Binding-site contacts:
Ligand atom C8 contacts residue PHE338 of chain 1.B at 3.4 Å (hydrophobic).
Ligand atom C8 contacts residue PHE342 of chain 1.B at 3.8 Å (hydrophobic).
Ligand atom C7 contacts residue ASN343 of chain 1.B at 3.7 Å.
Ligand atom C2 contacts residue ASN343 of chain 1.B at 2.5 Å.
Ligand atom C1 contacts residue ASN343 of chain 1.B at 1.4 Å.
Ligand atom O5 contacts residue ASN343 of chain 1.B at 2.4 Å (h-bond).
Ligand atom O7 contacts residue ASN343 of chain 1.B at 4.0 Å.
Ligand atom C7 contacts residue PHE338 of chain 1.B at 4.5 Å (hydrophobic).
Ligand atom C4 contacts residue ASN343 of chain 1.B at 4.2 Å.
Ligand atom C3 contacts residue ASN343 of chain 1.B at 3.8 Å.
Ligand atom O7 contacts residue GLY339 of chain 1.B at 3.7 Å.
Ligand atom C7 contacts residue GLY339 of chain 1.B at 3.9 Å.
Ligand atom N2 contacts residue ASN343 of chain 1.B at 2.9 Å (h-bond).
Ligand atom C8 contacts residue GLY339 of chain 1.B at 3.8 Å.
Ligand atom C5 contacts residue ASN343 of chain 1.B at 3.7 Å.

Sequence of chain 1.B:
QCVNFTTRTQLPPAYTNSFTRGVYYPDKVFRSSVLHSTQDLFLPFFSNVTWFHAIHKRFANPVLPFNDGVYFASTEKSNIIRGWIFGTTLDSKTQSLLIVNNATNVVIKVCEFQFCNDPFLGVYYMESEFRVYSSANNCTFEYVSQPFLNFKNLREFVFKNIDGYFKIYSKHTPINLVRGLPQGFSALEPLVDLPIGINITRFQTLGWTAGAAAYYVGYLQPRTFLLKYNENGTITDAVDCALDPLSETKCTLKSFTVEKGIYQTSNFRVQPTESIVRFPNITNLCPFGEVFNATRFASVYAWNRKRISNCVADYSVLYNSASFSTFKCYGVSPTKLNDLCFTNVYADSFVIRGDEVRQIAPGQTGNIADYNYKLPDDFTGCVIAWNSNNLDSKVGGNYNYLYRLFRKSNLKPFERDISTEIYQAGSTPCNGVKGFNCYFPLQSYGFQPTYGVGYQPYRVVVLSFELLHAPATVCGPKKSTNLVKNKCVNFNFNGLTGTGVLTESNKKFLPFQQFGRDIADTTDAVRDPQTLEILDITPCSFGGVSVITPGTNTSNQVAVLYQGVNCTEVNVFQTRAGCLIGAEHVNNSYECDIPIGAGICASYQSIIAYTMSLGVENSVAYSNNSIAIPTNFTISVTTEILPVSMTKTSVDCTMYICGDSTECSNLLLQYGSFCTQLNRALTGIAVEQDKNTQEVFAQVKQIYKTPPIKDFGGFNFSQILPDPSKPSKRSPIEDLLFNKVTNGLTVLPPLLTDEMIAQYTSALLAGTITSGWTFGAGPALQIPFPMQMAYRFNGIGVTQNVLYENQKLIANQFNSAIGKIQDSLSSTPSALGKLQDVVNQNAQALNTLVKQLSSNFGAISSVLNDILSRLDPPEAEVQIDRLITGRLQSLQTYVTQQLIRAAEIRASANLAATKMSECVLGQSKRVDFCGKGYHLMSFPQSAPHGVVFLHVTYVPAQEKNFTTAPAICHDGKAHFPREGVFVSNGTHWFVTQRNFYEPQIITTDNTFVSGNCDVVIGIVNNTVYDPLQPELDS

The small molecule below binds the protein below.
Small molecule (SMILES): CC(=O)N[C@@H]1[C@@H](O)[C@H](O)[C@@H](CO)O[C@H]1O